Sequence of chain 1.A:
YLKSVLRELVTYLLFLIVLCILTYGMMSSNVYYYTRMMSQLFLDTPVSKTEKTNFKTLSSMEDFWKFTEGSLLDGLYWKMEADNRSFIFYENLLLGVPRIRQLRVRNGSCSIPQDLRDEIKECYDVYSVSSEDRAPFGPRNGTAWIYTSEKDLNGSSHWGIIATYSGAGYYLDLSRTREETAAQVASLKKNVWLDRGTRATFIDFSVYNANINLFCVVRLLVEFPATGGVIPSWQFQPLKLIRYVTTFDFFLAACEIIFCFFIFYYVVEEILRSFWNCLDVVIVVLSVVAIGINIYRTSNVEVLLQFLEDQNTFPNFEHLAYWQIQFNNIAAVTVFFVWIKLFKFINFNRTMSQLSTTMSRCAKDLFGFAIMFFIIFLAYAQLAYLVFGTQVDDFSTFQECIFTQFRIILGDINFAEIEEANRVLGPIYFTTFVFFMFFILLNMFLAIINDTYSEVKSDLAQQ

Binding-site contacts:
Ligand atom O7 contacts residue ASN183 of chain 1.A at 4.3 Å.
Ligand atom C1 contacts residue ASN183 of chain 1.A at 1.4 Å.
Ligand atom O7 contacts residue ARG128 of chain 1.A at 4.0 Å.
Ligand atom C6 contacts residue GLN345 of chain 1.A at 4.0 Å.
Ligand atom C5 contacts residue ASN183 of chain 1.A at 3.7 Å.
Ligand atom C3 contacts residue ASN183 of chain 1.A at 3.7 Å.
Ligand atom O7 contacts residue TYR200 of chain 1.A at 4.5 Å.
Ligand atom C8 contacts residue ASN183 of chain 1.A at 4.0 Å.
Ligand atom C8 contacts residue ARG128 of chain 1.A at 3.9 Å.
Ligand atom N2 contacts residue ASP181 of chain 1.A at 3.9 Å.
Ligand atom C7 contacts residue ASP181 of chain 1.A at 4.4 Å.
Ligand atom O6 contacts residue GLN345 of chain 1.A at 3.8 Å.
Ligand atom C7 contacts residue ARG128 of chain 1.A at 4.4 Å.
Ligand atom C2 contacts residue ASN183 of chain 1.A at 2.4 Å.
Ligand atom C7 contacts residue ASN183 of chain 1.A at 3.6 Å.
Ligand atom O7 contacts residue ASP181 of chain 1.A at 4.0 Å.
Ligand atom O5 contacts residue ASN183 of chain 1.A at 2.4 Å (h-bond).
Ligand atom O7 contacts residue LEU182 of chain 1.A at 3.5 Å.
Ligand atom C4 contacts residue ASN183 of chain 1.A at 4.2 Å.
Ligand atom N2 contacts residue ASN183 of chain 1.A at 2.8 Å (h-bond).
Ligand atom C7 contacts residue LEU182 of chain 1.A at 4.5 Å (hydrophobic).

The small molecule below binds the protein below.
Small molecule (SMILES): CC(=O)N[C@@H]1[C@@H](O)[C@H](O)[C@@H](CO)O[C@H]1O